The small molecule below binds the protein below.
Small molecule (SMILES): CO[C@H]1O[C@H](CO)[C@H](O)[C@H](O)[C@H]1O

Sequence of chain 1.D:
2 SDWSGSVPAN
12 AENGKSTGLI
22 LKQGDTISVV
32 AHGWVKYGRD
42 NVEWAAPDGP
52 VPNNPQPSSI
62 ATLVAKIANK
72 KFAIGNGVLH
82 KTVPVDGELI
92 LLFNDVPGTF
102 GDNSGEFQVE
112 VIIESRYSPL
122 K

Binding-site contacts:
Ligand atom C5 contacts residue ASP96 of chain 1.D at 4.1 Å.
Ligand atom C4 contacts residue THR100 of chain 1.D at 3.4 Å.
Ligand atom O2 contacts residue TYR38 of chain 1.D at 4.1 Å.
Ligand atom O6 contacts residue ILE61 of chain 1.D at 3.6 Å.
Ligand atom O3 contacts residue CA1 of chain 1.P at 2.4 Å.
Ligand atom C4 contacts residue CA1 of chain 1.P at 3.4 Å.
Ligand atom C6 contacts residue GLN57 of chain 1.D at 3.5 Å.
Ligand atom O3 contacts residue TYR38 of chain 1.D at 3.1 Å (h-bond).
Ligand atom C2 contacts residue TYR38 of chain 1.D at 3.5 Å (hydrophobic).
Ligand atom C2 contacts residue CA1 of chain 1.P at 4.1 Å.
Ligand atom C7 contacts residue GLN57 of chain 1.D at 3.6 Å.
Ligand atom O4 contacts residue CA1 of chain 1.P at 2.6 Å.
Ligand atom C4 contacts residue ASP96 of chain 1.D at 3.6 Å.
Ligand atom O4 contacts residue THR100 of chain 1.D at 3.5 Å (h-bond).
Ligand atom C2 contacts residue GLU44 of chain 1.D at 3.3 Å.
Ligand atom O6 contacts residue VAL97 of chain 1.D at 3.3 Å.
Ligand atom C6 contacts residue VAL97 of chain 1.D at 3.4 Å (hydrophobic).
Ligand atom O3 contacts residue THR100 of chain 1.D at 3.5 Å (h-bond).
Ligand atom C6 contacts residue ILE61 of chain 1.D at 3.8 Å (hydrophobic).
Ligand atom O4 contacts residue ASP96 of chain 1.D at 2.7 Å (salt-bridge).
Ligand atom O2 contacts residue GLY39 of chain 1.D at 4.1 Å.
Ligand atom C1 contacts residue GLU44 of chain 1.D at 3.1 Å.
Ligand atom C3 contacts residue CA1 of chain 1.P at 3.4 Å.
Ligand atom O2 contacts residue ASP103 of chain 1.D at 3.3 Å (salt-bridge).
Ligand atom C3 contacts residue TYR38 of chain 1.D at 3.7 Å (hydrophobic).
Ligand atom C3 contacts residue ASP103 of chain 1.D at 3.7 Å.
Ligand atom O5 contacts residue TYR38 of chain 1.D at 3.4 Å.
Ligand atom C2 contacts residue ASP103 of chain 1.D at 3.8 Å.
Ligand atom C6 contacts residue ASP96 of chain 1.D at 3.4 Å.
Ligand atom O4 contacts residue TYR38 of chain 1.D at 3.1 Å (h-bond).
Ligand atom O3 contacts residue ASP103 of chain 1.D at 2.6 Å (salt-bridge).
Ligand atom O6 contacts residue GLN57 of chain 1.D at 2.6 Å (h-bond).
Ligand atom C1 contacts residue TYR38 of chain 1.D at 3.8 Å (hydrophobic).
Ligand atom O6 contacts residue PRO58 of chain 1.D at 4.2 Å.
Ligand atom O5 contacts residue GLN57 of chain 1.D at 3.3 Å (h-bond).
Ligand atom C4 contacts residue TYR38 of chain 1.D at 4.0 Å (hydrophobic).
Ligand atom C3 contacts residue THR100 of chain 1.D at 3.9 Å.
Ligand atom O2 contacts residue GLU44 of chain 1.D at 2.8 Å (salt-bridge).
Ligand atom C5 contacts residue GLN57 of chain 1.D at 3.8 Å.
Ligand atom O1 contacts residue GLU44 of chain 1.D at 3.6 Å.